Binding-site contacts:
Ligand atom O7 contacts residue MET240 of chain 1.A at 3.8 Å.
Ligand atom C7 contacts residue ASN253 of chain 1.A at 3.6 Å.
Ligand atom C2 contacts residue ASN253 of chain 1.A at 2.7 Å.
Ligand atom O5 contacts residue THR255 of chain 1.A at 4.0 Å.
Ligand atom C1 contacts residue ASN253 of chain 1.A at 1.3 Å.
Ligand atom C6 contacts residue ASN253 of chain 1.A at 4.4 Å.
Ligand atom C7 contacts residue MET240 of chain 1.A at 4.0 Å (hydrophobic).
Ligand atom C4 contacts residue ASN253 of chain 1.A at 4.2 Å.
Ligand atom C5 contacts residue ASN253 of chain 1.A at 3.3 Å.
Ligand atom C3 contacts residue ASN253 of chain 1.A at 3.8 Å.
Ligand atom O6 contacts residue THR255 of chain 1.A at 4.1 Å.
Ligand atom C5 contacts residue THR255 of chain 1.A at 4.0 Å.
Ligand atom N2 contacts residue ASN253 of chain 1.A at 3.3 Å (h-bond).
Ligand atom O7 contacts residue ASN253 of chain 1.A at 3.5 Å (h-bond).
Ligand atom C8 contacts residue MET240 of chain 1.A at 3.6 Å (hydrophobic).
Ligand atom C1 contacts residue THR255 of chain 1.A at 3.9 Å.
Ligand atom C3 contacts residue THR255 of chain 1.A at 4.3 Å.
Ligand atom O5 contacts residue ASN253 of chain 1.A at 2.2 Å (h-bond).

Sequence of chain 1.A:
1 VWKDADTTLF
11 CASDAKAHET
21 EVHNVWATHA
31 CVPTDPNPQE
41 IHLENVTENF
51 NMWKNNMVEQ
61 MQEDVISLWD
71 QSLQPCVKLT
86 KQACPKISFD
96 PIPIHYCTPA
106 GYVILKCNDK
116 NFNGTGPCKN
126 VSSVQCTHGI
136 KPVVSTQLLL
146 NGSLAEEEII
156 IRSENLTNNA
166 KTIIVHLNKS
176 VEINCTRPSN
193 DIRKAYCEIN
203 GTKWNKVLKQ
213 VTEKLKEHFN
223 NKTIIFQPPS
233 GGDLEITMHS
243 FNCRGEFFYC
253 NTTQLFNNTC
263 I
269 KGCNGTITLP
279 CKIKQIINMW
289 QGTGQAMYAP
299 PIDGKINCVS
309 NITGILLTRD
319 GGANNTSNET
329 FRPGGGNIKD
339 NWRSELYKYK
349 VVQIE

A small-molecule ligand and the protein it binds are described below.
Small molecule (SMILES): CC(=O)N[C@@H]1[C@@H](O)[C@H](O)[C@@H](CO)O[C@H]1O